A small-molecule ligand and the protein it binds are described below.
Small molecule (SMILES): COc1ccc(C[C@H](NC(=O)[C@H](C)NC(=O)CN2CCOCC2)C(=O)N[C@@H](Cc2ccccc2)[C@@H](O)[C@H](C)CO)cc1

Sequence of chain 1.K:
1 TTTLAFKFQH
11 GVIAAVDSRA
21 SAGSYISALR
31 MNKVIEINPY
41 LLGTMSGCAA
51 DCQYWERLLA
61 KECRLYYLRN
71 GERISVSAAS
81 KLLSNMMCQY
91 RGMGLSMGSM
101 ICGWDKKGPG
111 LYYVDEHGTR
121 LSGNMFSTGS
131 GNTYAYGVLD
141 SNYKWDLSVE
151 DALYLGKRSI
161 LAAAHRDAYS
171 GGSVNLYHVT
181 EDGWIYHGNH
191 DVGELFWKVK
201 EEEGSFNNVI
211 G

Sequence of chain 1.L:
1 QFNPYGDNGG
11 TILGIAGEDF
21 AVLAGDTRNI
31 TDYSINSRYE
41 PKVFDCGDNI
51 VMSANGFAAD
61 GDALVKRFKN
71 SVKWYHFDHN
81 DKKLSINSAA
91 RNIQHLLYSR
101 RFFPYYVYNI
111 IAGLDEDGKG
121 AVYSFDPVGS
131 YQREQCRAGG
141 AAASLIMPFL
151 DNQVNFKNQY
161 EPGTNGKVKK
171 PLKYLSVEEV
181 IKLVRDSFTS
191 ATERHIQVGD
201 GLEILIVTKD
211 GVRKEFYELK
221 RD

Binding-site contacts:
Ligand atom C11 contacts residue THR1 of chain 1.K at 2.5 Å.
Ligand atom O37 contacts residue SER27 of chain 1.K at 2.8 Å (h-bond).
Ligand atom N28 contacts residue ASP126 of chain 1.L at 3.6 Å.
Ligand atom C1 contacts residue MET45 of chain 1.K at 3.7 Å (hydrophobic).
Ligand atom C32 contacts residue SER130 of chain 1.L at 3.5 Å.
Ligand atom C9 contacts residue THR1 of chain 1.K at 1.4 Å.
Ligand atom C10 contacts residue THR1 of chain 1.K at 1.5 Å.
Ligand atom C5 contacts residue LYS33 of chain 1.K at 3.4 Å.
Ligand atom C7 contacts residue GLY47 of chain 1.K at 3.6 Å.
Ligand atom O39 contacts residue ALA49 of chain 1.K at 3.2 Å (h-bond).
Ligand atom C6 contacts residue LYS33 of chain 1.K at 3.5 Å.
Ligand atom C4 contacts residue ALA49 of chain 1.K at 3.7 Å (hydrophobic).
Ligand atom C23 contacts residue GLY47 of chain 1.K at 3.7 Å.
Ligand atom O34 contacts residue SER124 of chain 1.L at 3.5 Å (h-bond).
Ligand atom C35 contacts residue ARG137 of chain 1.L at 3.3 Å.
Ligand atom C30 contacts residue ASP126 of chain 1.L at 3.5 Å.
Ligand atom C11 contacts residue LYS33 of chain 1.K at 3.5 Å.
Ligand atom C10 contacts residue TYR169 of chain 1.K at 3.6 Å (hydrophobic).
Ligand atom C11 contacts residue ARG19 of chain 1.K at 3.0 Å.
Ligand atom C11 contacts residue TYR169 of chain 1.K at 3.2 Å (hydrophobic).
Ligand atom C8 contacts residue THR1 of chain 1.K at 2.3 Å.
Ligand atom C32 contacts residue MET31 of chain 1.K at 3.7 Å (hydrophobic).
Ligand atom C12 contacts residue THR1 of chain 1.K at 2.5 Å.
Ligand atom C3 contacts residue ALA49 of chain 1.K at 3.5 Å (hydrophobic).
Ligand atom C7 contacts residue THR1 of chain 1.K at 2.6 Å.
Ligand atom C27 contacts residue SER21 of chain 1.K at 3.5 Å.
Ligand atom O49 contacts residue ALA20 of chain 1.K at 3.1 Å.
Ligand atom C42 contacts residue GLY47 of chain 1.K at 3.6 Å.
Ligand atom C4 contacts residue MET31 of chain 1.K at 3.6 Å (hydrophobic).
Ligand atom O21 contacts residue GLY47 of chain 1.K at 3.3 Å (h-bond).
Ligand atom N22 contacts residue GLY47 of chain 1.K at 3.0 Å (h-bond).
Ligand atom O21 contacts residue THR1 of chain 1.K at 2.3 Å (h-bond).
Ligand atom C30 contacts residue SER130 of chain 1.L at 3.2 Å.
Ligand atom N25 contacts residue SER21 of chain 1.K at 3.1 Å (h-bond).
Ligand atom O13 contacts residue THR1 of chain 1.K at 2.7 Å (h-bond).
Ligand atom O49 contacts residue SER21 of chain 1.K at 3.2 Å (h-bond).
Ligand atom N22 contacts residue THR1 of chain 1.K at 3.6 Å (h-bond).
Ligand atom C33 contacts residue MET31 of chain 1.K at 3.6 Å (hydrophobic).
Ligand atom C33 contacts residue SER124 of chain 1.L at 3.6 Å.
Ligand atom C24 contacts residue GLY47 of chain 1.K at 3.4 Å.